A protein and the small-molecule ligand that binds it are described below.
Small molecule (SMILES): CC(=O)N[C@H]1CO[C@H](CO)[C@@H](O[C@@H]2O[C@H](CO)[C@H](O)[C@H](O)[C@H]2O)[C@@H]1O

Sequence of chain 1.A:
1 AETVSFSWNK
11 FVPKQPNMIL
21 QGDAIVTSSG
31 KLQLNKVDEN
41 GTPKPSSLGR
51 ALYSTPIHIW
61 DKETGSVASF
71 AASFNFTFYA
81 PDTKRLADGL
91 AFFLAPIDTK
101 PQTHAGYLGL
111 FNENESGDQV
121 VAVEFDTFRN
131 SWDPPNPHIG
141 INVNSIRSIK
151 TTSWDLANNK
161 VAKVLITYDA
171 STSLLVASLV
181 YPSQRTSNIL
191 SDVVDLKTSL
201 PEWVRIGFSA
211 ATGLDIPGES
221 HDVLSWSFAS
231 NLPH

Binding-site contacts:
Ligand atom O4 contacts residue LEU214 of chain 1.A at 3.6 Å.
Ligand atom C6 contacts residue GLY213 of chain 1.A at 4.4 Å.
Ligand atom O4 contacts residue GLY213 of chain 1.A at 3.6 Å.
Ligand atom C4 contacts residue LEU214 of chain 1.A at 4.1 Å (hydrophobic).
Ligand atom C6 contacts residue LEU214 of chain 1.A at 3.7 Å (hydrophobic).
Ligand atom O4 contacts residue ALA105 of chain 1.A at 4.0 Å.
Ligand atom C2 contacts residue ASN130 of chain 1.A at 4.2 Å.
Ligand atom O3 contacts residue PHE128 of chain 1.A at 3.8 Å.
Ligand atom O4 contacts residue ASP88 of chain 1.A at 2.6 Å (salt-bridge).
Ligand atom C5 contacts residue PHE128 of chain 1.A at 3.9 Å (hydrophobic).
Ligand atom C6 contacts residue ILE216 of chain 1.A at 4.0 Å (hydrophobic).
Ligand atom C3 contacts residue ASP88 of chain 1.A at 3.7 Å.
Ligand atom C4 contacts residue ASP88 of chain 1.A at 3.5 Å.
Ligand atom O3 contacts residue ASN130 of chain 1.A at 3.0 Å (h-bond).
Ligand atom O5 contacts residue LEU214 of chain 1.A at 3.2 Å.
Ligand atom C1 contacts residue LEU214 of chain 1.A at 3.9 Å (hydrophobic).
Ligand atom O4 contacts residue ALA87 of chain 1.A at 4.0 Å.
Ligand atom C2 contacts residue LEU214 of chain 1.A at 4.0 Å (hydrophobic).
Ligand atom C3 contacts residue ASP215 of chain 1.A at 4.2 Å.
Ligand atom O3 contacts residue ALA105 of chain 1.A at 3.9 Å.
Ligand atom O6 contacts residue ILE216 of chain 1.A at 3.8 Å.
Ligand atom C3 contacts residue PHE128 of chain 1.A at 3.5 Å (hydrophobic).
Ligand atom C7 contacts residue ASP215 of chain 1.A at 3.7 Å.
Ligand atom O3 contacts residue ASP215 of chain 1.A at 3.2 Å (salt-bridge).
Ligand atom O3 contacts residue ASP88 of chain 1.A at 2.7 Å (salt-bridge).
Ligand atom O5 contacts residue ASP215 of chain 1.A at 4.0 Å.
Ligand atom N2 contacts residue ASP215 of chain 1.A at 4.2 Å.
Ligand atom C5 contacts residue ASP215 of chain 1.A at 4.2 Å.
Ligand atom O7 contacts residue ASP215 of chain 1.A at 3.5 Å (salt-bridge).
Ligand atom C4 contacts residue PHE128 of chain 1.A at 3.6 Å (hydrophobic).
Ligand atom O4 contacts residue LEU214 of chain 1.A at 2.8 Å (h-bond).
Ligand atom C2 contacts residue ALA105 of chain 1.A at 4.3 Å (hydrophobic).
Ligand atom C6 contacts residue ASP215 of chain 1.A at 3.0 Å.
Ligand atom O2 contacts residue ASN130 of chain 1.A at 3.7 Å.
Ligand atom C4 contacts residue ALA87 of chain 1.A at 4.4 Å (hydrophobic).
Ligand atom O6 contacts residue ASP215 of chain 1.A at 2.5 Å (salt-bridge).
Ligand atom O3 contacts residue GLY106 of chain 1.A at 3.2 Å (h-bond).
Ligand atom C5 contacts residue LEU214 of chain 1.A at 4.1 Å (hydrophobic).
Ligand atom C8 contacts residue ASP215 of chain 1.A at 4.3 Å.
Ligand atom C3 contacts residue ASN130 of chain 1.A at 3.4 Å.